Sequence of chain 1.B:
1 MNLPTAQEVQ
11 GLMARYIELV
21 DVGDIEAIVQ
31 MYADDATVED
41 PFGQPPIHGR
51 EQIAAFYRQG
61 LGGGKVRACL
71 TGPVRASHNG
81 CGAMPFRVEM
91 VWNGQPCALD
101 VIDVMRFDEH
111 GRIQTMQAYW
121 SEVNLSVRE

Binding-site contacts:
Ligand atom C18 contacts residue VAL66 of chain 1.B at 4.2 Å (hydrophobic).
Ligand atom C1 contacts residue ASP40 of chain 1.B at 3.7 Å.
Ligand atom O1 contacts residue PHE86 of chain 1.B at 3.8 Å.
Ligand atom C2 contacts residue ALA118 of chain 1.B at 3.9 Å (hydrophobic).
Ligand atom C25 contacts residue MET90 of chain 1.B at 4.2 Å (hydrophobic).
Ligand atom O1 contacts residue MET116 of chain 1.B at 3.4 Å.
Ligand atom C25 contacts residue TRP120 of chain 1.B at 4.2 Å (hydrophobic).
Ligand atom C1 contacts residue PHE86 of chain 1.B at 3.9 Å (hydrophobic).
Ligand atom C4 contacts residue ASP40 of chain 1.B at 4.0 Å.
Ligand atom C16 contacts residue LEU99 of chain 1.B at 3.9 Å (hydrophobic).
Ligand atom C6 contacts residue TYR16 of chain 1.B at 3.2 Å (hydrophobic).
Ligand atom C2 contacts residue MET116 of chain 1.B at 4.1 Å (hydrophobic).
Ligand atom C18 contacts residue MET90 of chain 1.B at 4.0 Å (hydrophobic).
Ligand atom C10 contacts residue TRP120 of chain 1.B at 3.2 Å (hydrophobic).
Ligand atom C6 contacts residue TYR57 of chain 1.B at 4.2 Å (hydrophobic).
Ligand atom C3 contacts residue ASP40 of chain 1.B at 3.2 Å.
Ligand atom C2 contacts residue VAL101 of chain 1.B at 4.3 Å (hydrophobic).
Ligand atom C26 contacts residue MET90 of chain 1.B at 3.5 Å (hydrophobic).
Ligand atom C2 contacts residue ASP103 of chain 1.B at 3.8 Å.
Ligand atom O1 contacts residue TYR16 of chain 1.B at 2.5 Å (h-bond).
Ligand atom C1 contacts residue ASP103 of chain 1.B at 3.8 Å.
Ligand atom O1 contacts residue ASP40 of chain 1.B at 4.3 Å.
Ligand atom C24 contacts residue TRP120 of chain 1.B at 3.3 Å (hydrophobic).
Ligand atom C2 contacts residue PHE86 of chain 1.B at 4.0 Å (hydrophobic).
Ligand atom C11 contacts residue TRP120 of chain 1.B at 3.2 Å (hydrophobic).
Ligand atom C16 contacts residue MET90 of chain 1.B at 4.0 Å (hydrophobic).
Ligand atom C1 contacts residue MET116 of chain 1.B at 3.9 Å (hydrophobic).
Ligand atom C24 contacts residue MET90 of chain 1.B at 4.2 Å (hydrophobic).
Ligand atom O26 contacts residue MET90 of chain 1.B at 3.2 Å (h-bond).
Ligand atom C18 contacts residue GLY60 of chain 1.B at 4.3 Å.
Ligand atom C2 contacts residue ASP40 of chain 1.B at 3.1 Å.
Ligand atom C24 contacts residue LEU99 of chain 1.B at 3.8 Å (hydrophobic).
Ligand atom C17 contacts residue MET90 of chain 1.B at 4.1 Å (hydrophobic).
Ligand atom C10 contacts residue ASP40 of chain 1.B at 3.1 Å.
Ligand atom C10 contacts residue VAL101 of chain 1.B at 4.2 Å (hydrophobic).
Ligand atom O1 contacts residue ASP103 of chain 1.B at 2.6 Å (salt-bridge).
Ligand atom C11 contacts residue LEU99 of chain 1.B at 3.8 Å (hydrophobic).
Ligand atom C1 contacts residue TYR16 of chain 1.B at 3.2 Å (hydrophobic).
Ligand atom C12 contacts residue LEU99 of chain 1.B at 4.2 Å (hydrophobic).
Ligand atom C11 contacts residue ASP40 of chain 1.B at 3.6 Å.

This small molecule binds to this protein.
Small molecule (SMILES): C[C@]12CCc3c(ccc4cc(O)ccc34)[C@@H]1CCC2=O